Sequence of chain 1.C:
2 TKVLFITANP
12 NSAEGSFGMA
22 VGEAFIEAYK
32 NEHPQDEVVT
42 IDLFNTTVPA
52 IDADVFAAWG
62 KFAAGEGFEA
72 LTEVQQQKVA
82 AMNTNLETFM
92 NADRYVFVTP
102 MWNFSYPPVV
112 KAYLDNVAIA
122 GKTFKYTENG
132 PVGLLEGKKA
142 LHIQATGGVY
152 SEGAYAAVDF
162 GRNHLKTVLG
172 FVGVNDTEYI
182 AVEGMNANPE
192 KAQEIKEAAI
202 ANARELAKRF

Binding-site contacts:
Ligand atom C7 contacts residue TYR151 of chain 1.C at 3.6 Å (hydrophobic).
Ligand atom N2 contacts residue TYR127 of chain 1.D at 3.5 Å (h-bond).
Ligand atom C9 contacts residue FMN1 of chain 1.L at 3.7 Å.
Ligand atom C4 contacts residue ASN104 of chain 1.C at 3.7 Å.
Ligand atom C2 contacts residue PHE125 of chain 1.D at 3.6 Å (hydrophobic).
Ligand atom C3 contacts residue PHE125 of chain 1.D at 3.6 Å (hydrophobic).
Ligand atom C13 contacts residue ASN187 of chain 1.C at 3.2 Å.
Ligand atom C7 contacts residue PRO132 of chain 1.D at 3.6 Å (hydrophobic).
Ligand atom OA1 contacts residue FMN1 of chain 1.L at 3.3 Å.
Ligand atom C4 contacts residue PHE172 of chain 1.D at 3.4 Å (hydrophobic).
Ligand atom C2 contacts residue FMN1 of chain 1.L at 3.3 Å.
Ligand atom C15 contacts residue FMN1 of chain 1.L at 3.7 Å.
Ligand atom C11 contacts residue TYR127 of chain 1.D at 3.8 Å (hydrophobic).
Ligand atom C17 contacts residue FMN1 of chain 1.L at 3.6 Å.
Ligand atom N2 contacts residue FMN1 of chain 1.L at 3.4 Å.
Ligand atom C12 contacts residue ASN187 of chain 1.C at 3.6 Å.
Ligand atom C3 contacts residue ASN104 of chain 1.C at 3.1 Å.
Ligand atom C16 contacts residue FMN1 of chain 1.L at 3.7 Å.
Ligand atom C18 contacts residue FMN1 of chain 1.L at 3.5 Å.
Ligand atom C11 contacts residue FMN1 of chain 1.L at 3.4 Å.
Ligand atom C8 contacts residue PRO132 of chain 1.D at 3.7 Å (hydrophobic).
Ligand atom C13 contacts residue FMN1 of chain 1.L at 3.8 Å.
Ligand atom OB4 contacts residue ASN187 of chain 1.C at 3.3 Å (h-bond).
Ligand atom C6 contacts residue PHE105 of chain 1.C at 3.6 Å (hydrophobic).
Ligand atom C8 contacts residue FMN1 of chain 1.L at 3.7 Å.
Ligand atom C19 contacts residue FMN1 of chain 1.L at 3.5 Å.
Ligand atom C18 contacts residue TRP60 of chain 1.D at 3.8 Å (hydrophobic).
Ligand atom N1 contacts residue TYR127 of chain 1.D at 3.5 Å (h-bond).
Ligand atom C6 contacts residue FMN1 of chain 1.L at 3.5 Å.
Ligand atom C7 contacts residue FMN1 of chain 1.L at 3.6 Å.
Ligand atom C20 contacts residue FMN1 of chain 1.L at 3.5 Å.
Ligand atom C5 contacts residue FMN1 of chain 1.L at 3.3 Å.
Ligand atom N1 contacts residue FMN1 of chain 1.L at 3.6 Å.
Ligand atom C10 contacts residue FMN1 of chain 1.L at 3.5 Å.
Ligand atom C6 contacts residue PHE172 of chain 1.D at 3.7 Å (hydrophobic).
Ligand atom C12 contacts residue FMN1 of chain 1.L at 3.4 Å.
Ligand atom C4 contacts residue FMN1 of chain 1.L at 3.3 Å.
Ligand atom C1 contacts residue FMN1 of chain 1.L at 3.6 Å.
Ligand atom C3 contacts residue FMN1 of chain 1.L at 3.3 Å.
Ligand atom OA1 contacts residue PHE125 of chain 1.D at 3.7 Å.

Sequence of chain 1.D:
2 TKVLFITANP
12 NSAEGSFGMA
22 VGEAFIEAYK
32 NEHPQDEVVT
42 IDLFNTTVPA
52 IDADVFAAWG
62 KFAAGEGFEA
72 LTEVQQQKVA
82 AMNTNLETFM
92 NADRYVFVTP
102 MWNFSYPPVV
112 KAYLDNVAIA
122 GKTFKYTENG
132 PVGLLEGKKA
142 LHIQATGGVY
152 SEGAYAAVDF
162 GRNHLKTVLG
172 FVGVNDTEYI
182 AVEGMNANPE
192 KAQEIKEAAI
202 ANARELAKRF

A protein and the small-molecule ligand that binds it are described below.
Small molecule (SMILES): O=S(=O)(O)c1ccc(/N=N/c2c(O)ccc3ccccc23)c2ccccc12